Sequence of chain 5.C:
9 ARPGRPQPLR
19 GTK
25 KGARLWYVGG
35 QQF

Binding-site contacts:
Ligand atom C2' contacts residue VAL47 of chain 1.A at 4.3 Å (hydrophobic).
Ligand atom O3' contacts residue ARG412 of chain 1.A at 4.3 Å.
Ligand atom C5' contacts residue ASN414 of chain 1.A at 3.3 Å.
Ligand atom OP1 contacts residue ARG412 of chain 1.A at 3.8 Å.
Ligand atom OP2 contacts residue LYS21 of chain 5.C at 2.7 Å (salt-bridge).
Ligand atom O4' contacts residue ASN414 of chain 1.A at 2.9 Å (h-bond).
Ligand atom C4' contacts residue VAL47 of chain 1.A at 4.1 Å (hydrophobic).
Ligand atom C1' contacts residue ASN414 of chain 1.A at 4.1 Å.
Ligand atom C4' contacts residue ARG412 of chain 1.A at 4.4 Å.
Ligand atom C5' contacts residue ARG412 of chain 1.A at 3.0 Å.
Ligand atom P contacts residue LYS21 of chain 5.C at 3.4 Å.
Ligand atom C3' contacts residue VAL47 of chain 1.A at 4.0 Å (hydrophobic).
Ligand atom C4' contacts residue ASN414 of chain 1.A at 3.0 Å.
Ligand atom C3' contacts residue ASN414 of chain 1.A at 4.5 Å.
Ligand atom P contacts residue ARG412 of chain 1.A at 2.7 Å.
Ligand atom O5' contacts residue ARG412 of chain 1.A at 3.1 Å (salt-bridge).
Ligand atom OP1 contacts residue ARG18 of chain 5.C at 4.0 Å.
Ligand atom O3' contacts residue VAL47 of chain 1.A at 3.1 Å.
Ligand atom OP1 contacts residue LYS21 of chain 5.C at 3.9 Å.
Ligand atom OP2 contacts residue ARG412 of chain 1.A at 1.4 Å (salt-bridge).
Ligand atom OP2 contacts residue ARG18 of chain 5.C at 3.7 Å.

This protein binds this small molecule.
Small molecule (SMILES): Nc1ccn([C@H]2C[C@H](O)[C@@H](COP(=O)(O)O)O2)c(=O)n1

Sequence of chain 1.A:
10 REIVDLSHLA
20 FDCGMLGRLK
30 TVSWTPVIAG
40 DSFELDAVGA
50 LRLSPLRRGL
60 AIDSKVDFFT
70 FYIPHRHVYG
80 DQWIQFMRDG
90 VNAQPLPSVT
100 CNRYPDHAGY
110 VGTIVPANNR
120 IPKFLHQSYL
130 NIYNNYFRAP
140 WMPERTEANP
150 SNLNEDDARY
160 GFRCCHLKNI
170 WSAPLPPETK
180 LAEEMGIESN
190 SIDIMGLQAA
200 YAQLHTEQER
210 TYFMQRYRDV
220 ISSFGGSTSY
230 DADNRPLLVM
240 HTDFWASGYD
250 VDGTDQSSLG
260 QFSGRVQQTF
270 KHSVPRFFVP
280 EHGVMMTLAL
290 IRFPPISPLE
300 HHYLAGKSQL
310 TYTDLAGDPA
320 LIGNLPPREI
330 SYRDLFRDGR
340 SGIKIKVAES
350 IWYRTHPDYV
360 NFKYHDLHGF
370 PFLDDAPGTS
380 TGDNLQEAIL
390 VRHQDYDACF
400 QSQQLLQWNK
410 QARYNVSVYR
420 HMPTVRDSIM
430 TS